Binding-site contacts:
Ligand atom C6 contacts residue ASN62 of chain 1.A at 3.9 Å.
Ligand atom C3 contacts residue ASP118 of chain 1.A at 3.6 Å.
Ligand atom O2 contacts residue MET121 of chain 1.A at 3.6 Å (h-bond).
Ligand atom C3 contacts residue TRP247 of chain 1.A at 3.4 Å (hydrophobic).
Ligand atom O2 contacts residue ASN62 of chain 1.A at 3.7 Å.
Ligand atom C4 contacts residue TRP247 of chain 1.A at 4.1 Å (hydrophobic).
Ligand atom O4 contacts residue MET121 of chain 1.A at 4.2 Å.
Ligand atom C3 contacts residue ASN62 of chain 1.A at 4.1 Å.
Ligand atom O4 contacts residue HIS89 of chain 1.A at 4.0 Å.
Ligand atom O3 contacts residue TRP247 of chain 1.A at 4.0 Å.
Ligand atom C1 contacts residue HIS89 of chain 1.A at 4.2 Å.
Ligand atom C2 contacts residue TRP247 of chain 1.A at 3.9 Å (hydrophobic).
Ligand atom O4 contacts residue ASP118 of chain 1.A at 2.6 Å (salt-bridge).
Ligand atom C4 contacts residue ARG40 of chain 1.A at 3.6 Å.
Ligand atom C2 contacts residue ASP118 of chain 1.A at 3.9 Å.
Ligand atom O2 contacts residue TRP247 of chain 1.A at 3.1 Å (h-bond).
Ligand atom O6 contacts residue ASN62 of chain 1.A at 3.0 Å (h-bond).
Ligand atom C6 contacts residue PRO11 of chain 1.A at 3.8 Å (hydrophobic).
Ligand atom C1 contacts residue TRP247 of chain 1.A at 4.0 Å (hydrophobic).
Ligand atom O4 contacts residue ASN86 of chain 1.A at 4.1 Å.
Ligand atom C3 contacts residue HIS89 of chain 1.A at 4.2 Å.
Ligand atom O4 contacts residue HIS89 of chain 1.A at 2.8 Å (h-bond).
Ligand atom O3 contacts residue ASN62 of chain 1.A at 3.4 Å (h-bond).
Ligand atom C6 contacts residue HIS89 of chain 1.A at 4.1 Å.
Ligand atom C5 contacts residue TRP247 of chain 1.A at 4.0 Å (hydrophobic).
Ligand atom O4 contacts residue ALA12 of chain 1.A at 3.3 Å.
Ligand atom O4 contacts residue MET121 of chain 1.A at 3.9 Å.
Ligand atom C4 contacts residue HIS89 of chain 1.A at 3.9 Å.
Ligand atom O3 contacts residue HIS89 of chain 1.A at 3.8 Å.
Ligand atom C6 contacts residue ARG40 of chain 1.A at 4.2 Å.
Ligand atom C4 contacts residue ALA12 of chain 1.A at 3.6 Å (hydrophobic).
Ligand atom O5 contacts residue HIS89 of chain 1.A at 3.5 Å (h-bond).
Ligand atom O3 contacts residue ASP118 of chain 1.A at 2.5 Å (salt-bridge).
Ligand atom C2 contacts residue MET121 of chain 1.A at 3.6 Å (hydrophobic).
Ligand atom C5 contacts residue ARG40 of chain 1.A at 4.0 Å.
Ligand atom C6 contacts residue TRP247 of chain 1.A at 3.8 Å (hydrophobic).
Ligand atom C3 contacts residue ARG40 of chain 1.A at 4.2 Å.
Ligand atom O6 contacts residue PRO11 of chain 1.A at 4.0 Å.
Ligand atom C5 contacts residue HIS89 of chain 1.A at 4.0 Å.
Ligand atom C4 contacts residue ASP118 of chain 1.A at 3.7 Å.

A small-molecule ligand and the protein it binds are described below.
Small molecule (SMILES): OC[C@H]1O[C@@H](O[C@H]2[C@H](O)[C@@H](O)[C@@H](O)O[C@@H]2CO)[C@H](O)[C@@H](O)[C@H]1O

Sequence of chain 1.A:
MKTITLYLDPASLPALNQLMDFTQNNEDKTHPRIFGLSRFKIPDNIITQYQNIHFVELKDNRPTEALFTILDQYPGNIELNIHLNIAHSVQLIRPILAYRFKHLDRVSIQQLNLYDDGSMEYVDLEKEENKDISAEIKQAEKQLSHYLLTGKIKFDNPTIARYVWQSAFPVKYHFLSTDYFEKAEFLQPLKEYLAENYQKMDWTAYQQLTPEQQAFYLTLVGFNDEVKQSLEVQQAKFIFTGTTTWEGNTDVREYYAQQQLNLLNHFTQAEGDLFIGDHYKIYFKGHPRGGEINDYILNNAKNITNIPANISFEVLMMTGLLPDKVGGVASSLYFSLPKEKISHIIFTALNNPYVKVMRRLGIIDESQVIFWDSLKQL